Sequence of chain 1.A:
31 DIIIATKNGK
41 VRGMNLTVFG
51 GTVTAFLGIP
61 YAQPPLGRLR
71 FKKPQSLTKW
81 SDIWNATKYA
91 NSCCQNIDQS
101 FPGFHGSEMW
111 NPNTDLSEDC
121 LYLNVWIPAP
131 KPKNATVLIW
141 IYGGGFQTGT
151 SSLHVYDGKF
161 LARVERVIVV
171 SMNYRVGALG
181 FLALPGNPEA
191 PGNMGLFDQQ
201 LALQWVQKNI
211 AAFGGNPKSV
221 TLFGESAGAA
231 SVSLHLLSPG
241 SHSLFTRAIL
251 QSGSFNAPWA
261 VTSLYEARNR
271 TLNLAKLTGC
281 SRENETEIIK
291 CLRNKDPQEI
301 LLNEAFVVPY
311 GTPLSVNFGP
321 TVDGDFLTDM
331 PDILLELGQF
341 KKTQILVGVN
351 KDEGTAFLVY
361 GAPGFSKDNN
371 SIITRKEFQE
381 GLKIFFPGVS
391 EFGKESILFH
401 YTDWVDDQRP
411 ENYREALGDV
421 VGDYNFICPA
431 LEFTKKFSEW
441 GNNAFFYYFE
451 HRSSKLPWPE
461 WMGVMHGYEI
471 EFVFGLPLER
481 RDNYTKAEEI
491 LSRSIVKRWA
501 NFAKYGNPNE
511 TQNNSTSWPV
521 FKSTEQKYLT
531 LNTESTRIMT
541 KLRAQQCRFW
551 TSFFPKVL

Binding-site contacts:
Ligand atom O5 contacts residue THR52 of chain 1.A at 4.2 Å.
Ligand atom C1 contacts residue ILE32 of chain 1.A at 4.2 Å (hydrophobic).
Ligand atom O5 contacts residue ASN45 of chain 1.A at 2.2 Å (h-bond).
Ligand atom O7 contacts residue ILE32 of chain 1.A at 4.0 Å.
Ligand atom N2 contacts residue ASN45 of chain 1.A at 3.0 Å (h-bond).
Ligand atom O7 contacts residue ASN45 of chain 1.A at 4.4 Å.
Ligand atom C1 contacts residue ASN45 of chain 1.A at 1.5 Å.
Ligand atom C7 contacts residue ILE32 of chain 1.A at 4.1 Å (hydrophobic).
Ligand atom C4 contacts residue ASN45 of chain 1.A at 4.1 Å.
Ligand atom O6 contacts residue THR52 of chain 1.A at 3.9 Å.
Ligand atom N2 contacts residue ILE32 of chain 1.A at 4.0 Å.
Ligand atom C5 contacts residue ASN45 of chain 1.A at 3.5 Å.
Ligand atom C3 contacts residue ASN45 of chain 1.A at 3.7 Å.
Ligand atom C8 contacts residue ASN45 of chain 1.A at 3.3 Å.
Ligand atom C2 contacts residue ASN45 of chain 1.A at 2.4 Å.
Ligand atom C7 contacts residue ASN45 of chain 1.A at 3.4 Å.

This small molecule binds to this protein.
Small molecule (SMILES): CC(=O)N[C@@H]1[C@@H](O)[C@H](O)[C@@H](CO)O[C@H]1O